The protein below binds the small molecule below.
Small molecule (SMILES): CC(=O)N[C@H]1[C@H](O[C@H]2[C@H](O)[C@@H](NC(C)=O)CO[C@@H]2CO)O[C@H](CO)[C@@H](O[C@@H]2O[C@H](CO)[C@@H](O)[C@H](O)[C@@H]2O)[C@@H]1O

Binding-site contacts:
Ligand atom C8 contacts residue TYR82 of chain 1.A at 3.9 Å (hydrophobic).
Ligand atom C2 contacts residue ASN284 of chain 1.A at 2.3 Å.
Ligand atom C1 contacts residue TYR82 of chain 1.A at 4.1 Å (hydrophobic).
Ligand atom C5 contacts residue ASN284 of chain 1.A at 3.6 Å.
Ligand atom C8 contacts residue ASN284 of chain 1.A at 3.5 Å.
Ligand atom C7 contacts residue ASN284 of chain 1.A at 3.3 Å.
Ligand atom C1 contacts residue ASN284 of chain 1.A at 1.4 Å.
Ligand atom O7 contacts residue TYR82 of chain 1.A at 4.4 Å.
Ligand atom C4 contacts residue ASN284 of chain 1.A at 4.1 Å.
Ligand atom N2 contacts residue ASN284 of chain 1.A at 2.7 Å (h-bond).
Ligand atom C2 contacts residue PRO83 of chain 1.A at 3.7 Å (hydrophobic).
Ligand atom O7 contacts residue LEU85 of chain 1.A at 4.0 Å.
Ligand atom C5 contacts residue TYR82 of chain 1.A at 3.9 Å (hydrophobic).
Ligand atom O5 contacts residue TYR82 of chain 1.A at 4.1 Å.
Ligand atom O7 contacts residue ARG84 of chain 1.A at 4.0 Å.
Ligand atom O7 contacts residue PRO83 of chain 1.A at 3.7 Å.
Ligand atom C8 contacts residue GLU79 of chain 1.A at 4.3 Å.
Ligand atom C6 contacts residue TYR82 of chain 1.A at 4.1 Å (hydrophobic).
Ligand atom C3 contacts residue ASN284 of chain 1.A at 3.7 Å.
Ligand atom N2 contacts residue ARG84 of chain 1.A at 4.2 Å.
Ligand atom C7 contacts residue PRO83 of chain 1.A at 3.7 Å (hydrophobic).
Ligand atom C1 contacts residue PRO83 of chain 1.A at 3.9 Å (hydrophobic).
Ligand atom O7 contacts residue ASN284 of chain 1.A at 4.2 Å.
Ligand atom N2 contacts residue PRO83 of chain 1.A at 2.8 Å (h-bond).
Ligand atom O5 contacts residue ASN284 of chain 1.A at 2.4 Å (h-bond).
Ligand atom C3 contacts residue PRO83 of chain 1.A at 3.9 Å (hydrophobic).

Sequence of chain 1.A:
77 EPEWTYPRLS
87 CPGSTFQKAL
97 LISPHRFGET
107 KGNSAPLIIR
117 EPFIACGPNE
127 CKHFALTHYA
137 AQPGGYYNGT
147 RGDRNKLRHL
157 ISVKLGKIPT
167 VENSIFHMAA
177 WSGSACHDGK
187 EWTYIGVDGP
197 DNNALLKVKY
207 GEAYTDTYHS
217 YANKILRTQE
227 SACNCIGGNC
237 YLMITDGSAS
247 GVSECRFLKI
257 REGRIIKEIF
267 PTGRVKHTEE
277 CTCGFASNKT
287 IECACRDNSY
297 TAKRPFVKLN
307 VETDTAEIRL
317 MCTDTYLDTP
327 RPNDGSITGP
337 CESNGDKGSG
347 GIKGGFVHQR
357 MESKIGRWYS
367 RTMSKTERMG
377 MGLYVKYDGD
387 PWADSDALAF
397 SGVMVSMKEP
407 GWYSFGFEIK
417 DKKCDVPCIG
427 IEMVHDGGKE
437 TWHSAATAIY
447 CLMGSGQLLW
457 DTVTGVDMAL